Binding-site contacts:
Ligand atom CB contacts residue PHE114 of chain 1.A at 3.8 Å (hydrophobic).
Ligand atom O2 contacts residue ALA113 of chain 1.A at 3.3 Å (h-bond).
Ligand atom O contacts residue HIS231 of chain 1.A at 2.7 Å (h-bond).
Ligand atom OXT contacts residue HIS146 of chain 1.A at 3.7 Å.
Ligand atom O contacts residue GLU166 of chain 1.A at 2.8 Å (salt-bridge).
Ligand atom OD1 contacts residue HIS231 of chain 1.A at 3.5 Å.
Ligand atom C1 contacts residue ALA113 of chain 1.A at 3.5 Å (hydrophobic).
Ligand atom CB contacts residue ALA113 of chain 1.A at 3.3 Å (hydrophobic).
Ligand atom CA contacts residue HIS231 of chain 1.A at 3.9 Å.
Ligand atom C8 contacts residue GLU143 of chain 1.A at 3.4 Å.
Ligand atom N contacts residue ASN112 of chain 1.A at 3.1 Å (h-bond).
Ligand atom C1 contacts residue ASN112 of chain 1.A at 2.9 Å.
Ligand atom C contacts residue GLU166 of chain 1.A at 3.9 Å.
Ligand atom O contacts residue HIS146 of chain 1.A at 3.7 Å.
Ligand atom C5 contacts residue ILE188 of chain 1.A at 3.6 Å (hydrophobic).
Ligand atom C contacts residue HIS231 of chain 1.A at 3.7 Å.
Ligand atom C6 contacts residue VAL139 of chain 1.A at 3.8 Å (hydrophobic).
Ligand atom C contacts residue HIS142 of chain 1.A at 3.7 Å.
Ligand atom OD2 contacts residue TYR157 of chain 1.A at 3.5 Å (h-bond).
Ligand atom C contacts residue GLU143 of chain 1.A at 3.8 Å.
Ligand atom C4 contacts residue LEU202 of chain 1.A at 3.3 Å (hydrophobic).
Ligand atom O2 contacts residue ASN112 of chain 1.A at 2.9 Å (h-bond).
Ligand atom O contacts residue TYR157 of chain 1.A at 3.2 Å (h-bond).
Ligand atom CA contacts residue ALA113 of chain 1.A at 3.5 Å (hydrophobic).
Ligand atom C6 contacts residue ARG203 of chain 1.A at 3.9 Å.
Ligand atom C7 contacts residue HIS142 of chain 1.A at 3.7 Å.
Ligand atom C6 contacts residue ILE188 of chain 1.A at 3.6 Å (hydrophobic).
Ligand atom OD1 contacts residue TYR157 of chain 1.A at 3.4 Å (h-bond).
Ligand atom C7 contacts residue GLU143 of chain 1.A at 3.7 Å.
Ligand atom O contacts residue HIS142 of chain 1.A at 3.5 Å (h-bond).
Ligand atom C5 contacts residue VAL139 of chain 1.A at 3.8 Å (hydrophobic).
Ligand atom OXT contacts residue ZN1 of chain 1.C at 2.6 Å.
Ligand atom C contacts residue ZN1 of chain 1.C at 2.6 Å.
Ligand atom O1 contacts residue ASN112 of chain 1.A at 3.6 Å.
Ligand atom N contacts residue ALA113 of chain 1.A at 2.6 Å (h-bond).
Ligand atom OXT contacts residue GLU143 of chain 1.A at 2.7 Å (salt-bridge).
Ligand atom CG contacts residue TYR157 of chain 1.A at 3.6 Å (hydrophobic).
Ligand atom O contacts residue ZN1 of chain 1.C at 2.0 Å.
Ligand atom N contacts residue GLU143 of chain 1.A at 3.7 Å.
Ligand atom OXT contacts residue HIS142 of chain 1.A at 3.2 Å (h-bond).

Sequence of chain 1.A:
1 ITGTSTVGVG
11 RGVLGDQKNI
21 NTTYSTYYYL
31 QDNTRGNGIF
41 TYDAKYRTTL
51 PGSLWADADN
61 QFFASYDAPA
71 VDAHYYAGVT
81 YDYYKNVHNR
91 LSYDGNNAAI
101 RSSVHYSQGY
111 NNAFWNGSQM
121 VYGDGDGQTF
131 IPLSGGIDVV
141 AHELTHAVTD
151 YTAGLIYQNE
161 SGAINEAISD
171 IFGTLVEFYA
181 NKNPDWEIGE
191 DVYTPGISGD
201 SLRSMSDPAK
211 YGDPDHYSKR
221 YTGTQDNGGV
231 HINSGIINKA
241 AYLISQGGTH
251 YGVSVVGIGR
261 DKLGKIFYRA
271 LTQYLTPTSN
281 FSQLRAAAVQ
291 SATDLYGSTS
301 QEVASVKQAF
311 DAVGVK

The protein below binds the small molecule below.
Small molecule (SMILES): O=C(O)C[C@H](NC(=O)OCc1ccccc1)C(=O)O